Sequence of chain 1.R:
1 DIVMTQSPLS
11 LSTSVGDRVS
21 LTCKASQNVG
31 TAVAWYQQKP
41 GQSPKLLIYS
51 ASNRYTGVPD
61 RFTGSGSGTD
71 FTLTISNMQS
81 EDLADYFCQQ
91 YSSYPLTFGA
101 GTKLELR

Binding-site contacts:
Ligand atom O5 contacts residue ASN236 of chain 1.M at 2.4 Å (h-bond).
Ligand atom C8 contacts residue GLU273 of chain 1.M at 4.0 Å.
Ligand atom C2 contacts residue ASN236 of chain 1.M at 2.7 Å.
Ligand atom O4 contacts residue GLY30 of chain 1.R at 3.7 Å.
Ligand atom C6 contacts residue ASN236 of chain 1.M at 4.3 Å.
Ligand atom C3 contacts residue ASN236 of chain 1.M at 3.9 Å.
Ligand atom C5 contacts residue ASN236 of chain 1.M at 3.6 Å.
Ligand atom C7 contacts residue ASN236 of chain 1.M at 3.1 Å.
Ligand atom C2 contacts residue GLY30 of chain 1.R at 4.5 Å.
Ligand atom C8 contacts residue ASN236 of chain 1.M at 4.1 Å.
Ligand atom O7 contacts residue ASN236 of chain 1.M at 3.0 Å (h-bond).
Ligand atom O7 contacts residue ASN28 of chain 1.R at 4.3 Å.
Ligand atom C4 contacts residue ASN236 of chain 1.M at 4.3 Å.
Ligand atom N2 contacts residue ASN236 of chain 1.M at 3.1 Å (h-bond).
Ligand atom C1 contacts residue ASN236 of chain 1.M at 1.4 Å.

This small molecule binds to this protein.
Small molecule (SMILES): CC(=O)N[C@H]1[C@H](O[C@H]2[C@H](O)[C@@H](NC(C)=O)CO[C@@H]2CO)O[C@H](CO)[C@@H](O[C@@H]2O[C@H](CO)[C@@H](O)[C@H](O)[C@@H]2O)[C@@H]1O

Sequence of chain 1.M:
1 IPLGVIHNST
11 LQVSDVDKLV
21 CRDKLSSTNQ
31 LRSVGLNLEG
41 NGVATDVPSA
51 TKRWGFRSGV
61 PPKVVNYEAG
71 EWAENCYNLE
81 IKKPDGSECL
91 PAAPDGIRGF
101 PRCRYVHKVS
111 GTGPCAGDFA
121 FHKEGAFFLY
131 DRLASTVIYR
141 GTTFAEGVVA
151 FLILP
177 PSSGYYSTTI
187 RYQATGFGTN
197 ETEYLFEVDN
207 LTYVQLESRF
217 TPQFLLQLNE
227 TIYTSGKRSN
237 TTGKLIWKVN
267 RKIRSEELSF